Binding-site contacts:
Ligand atom C10 contacts residue THR1 of chain 1.BA at 1.5 Å.
Ligand atom C11 contacts residue ARG19 of chain 1.BA at 2.8 Å.
Ligand atom C26 contacts residue SER21 of chain 1.BA at 3.5 Å.
Ligand atom O21 contacts residue GLY47 of chain 1.BA at 3.2 Å (h-bond).
Ligand atom C2 contacts residue ALA49 of chain 1.BA at 3.6 Å (hydrophobic).
Ligand atom C3 contacts residue PHE31 of chain 1.BA at 3.4 Å (hydrophobic).
Ligand atom C4 contacts residue PHE31 of chain 1.BA at 3.5 Å (hydrophobic).
Ligand atom C43 contacts residue SER48 of chain 1.BA at 3.6 Å.
Ligand atom C11 contacts residue SER168 of chain 1.BA at 3.2 Å.
Ligand atom C12 contacts residue THR1 of chain 1.BA at 2.4 Å.
Ligand atom C40 contacts residue SER21 of chain 1.BA at 3.5 Å.
Ligand atom O49 contacts residue SER21 of chain 1.BA at 2.9 Å (h-bond).
Ligand atom C24 contacts residue SER21 of chain 1.BA at 3.6 Å.
Ligand atom C11 contacts residue THR1 of chain 1.BA at 2.5 Å.
Ligand atom C8 contacts residue THR1 of chain 1.BA at 2.4 Å.
Ligand atom C27 contacts residue SER21 of chain 1.BA at 3.5 Å.
Ligand atom N22 contacts residue GLY47 of chain 1.BA at 2.7 Å (h-bond).
Ligand atom C7 contacts residue SER46 of chain 1.BA at 3.7 Å.
Ligand atom C11 contacts residue LYS33 of chain 1.BA at 3.3 Å.
Ligand atom C9 contacts residue THR1 of chain 1.BA at 1.4 Å.
Ligand atom C3 contacts residue ALA49 of chain 1.BA at 3.7 Å (hydrophobic).
Ligand atom C12 contacts residue SER168 of chain 1.BA at 3.5 Å.
Ligand atom C42 contacts residue SER48 of chain 1.BA at 3.6 Å.
Ligand atom C7 contacts residue THR1 of chain 1.BA at 2.5 Å.
Ligand atom C10 contacts residue SER168 of chain 1.BA at 3.5 Å.
Ligand atom N22 contacts residue THR1 of chain 1.BA at 3.6 Å.
Ligand atom O13 contacts residue SER21 of chain 1.BA at 3.7 Å.
Ligand atom C12 contacts residue SER21 of chain 1.BA at 3.4 Å.
Ligand atom O39 contacts residue ALA49 of chain 1.BA at 3.4 Å (h-bond).
Ligand atom C2 contacts residue LEU45 of chain 1.BA at 3.6 Å (hydrophobic).
Ligand atom C7 contacts residue GLY47 of chain 1.BA at 3.4 Å.
Ligand atom O49 contacts residue VAL20 of chain 1.BA at 3.4 Å.
Ligand atom C42 contacts residue GLY47 of chain 1.BA at 3.5 Å.
Ligand atom C24 contacts residue GLY47 of chain 1.BA at 3.5 Å.
Ligand atom C4 contacts residue VAL20 of chain 1.BA at 3.7 Å (hydrophobic).
Ligand atom O13 contacts residue THR1 of chain 1.BA at 3.5 Å (h-bond).
Ligand atom N25 contacts residue SER21 of chain 1.BA at 2.7 Å (h-bond).
Ligand atom C8 contacts residue GLY47 of chain 1.BA at 3.6 Å.
Ligand atom C23 contacts residue GLY47 of chain 1.BA at 3.6 Å.
Ligand atom O21 contacts residue THR1 of chain 1.BA at 2.3 Å (h-bond).

Sequence of chain 1.BA:
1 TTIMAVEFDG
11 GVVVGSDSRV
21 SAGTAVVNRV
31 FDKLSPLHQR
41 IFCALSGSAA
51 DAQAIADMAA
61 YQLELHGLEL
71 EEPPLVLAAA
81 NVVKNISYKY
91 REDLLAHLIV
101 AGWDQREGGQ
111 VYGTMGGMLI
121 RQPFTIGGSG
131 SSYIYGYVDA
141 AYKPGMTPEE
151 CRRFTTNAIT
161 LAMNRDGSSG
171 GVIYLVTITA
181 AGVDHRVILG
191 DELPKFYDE

A protein and the small-molecule ligand that binds it are described below.
Small molecule (SMILES): COc1ccc(C[C@H](NC(=O)[C@H](C)NC(=O)CN2CCOCC2)C(=O)N[C@@H](Cc2ccccc2)[C@@H](O)[C@H](C)CO)cc1

Sequence of chain 1.V:
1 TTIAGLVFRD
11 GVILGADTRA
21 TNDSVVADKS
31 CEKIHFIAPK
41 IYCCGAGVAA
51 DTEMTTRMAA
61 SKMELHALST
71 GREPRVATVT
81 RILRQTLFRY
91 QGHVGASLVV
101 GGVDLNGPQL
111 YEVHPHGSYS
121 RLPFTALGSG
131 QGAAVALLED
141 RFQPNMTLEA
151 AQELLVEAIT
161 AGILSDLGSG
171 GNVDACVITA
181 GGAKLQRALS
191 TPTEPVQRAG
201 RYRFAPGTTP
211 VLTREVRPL